Binding-site contacts:
Ligand atom CA contacts residue ASN199 of chain 1.B at 4.3 Å.
Ligand atom C contacts residue ASP198 of chain 1.B at 3.6 Å.
Ligand atom O contacts residue ASP198 of chain 1.B at 3.1 Å (salt-bridge).
Ligand atom C contacts residue TYR197 of chain 1.B at 4.3 Å (hydrophobic).
Ligand atom CA contacts residue ILE250 of chain 1.B at 4.3 Å (hydrophobic).
Ligand atom OXT contacts residue ASN199 of chain 1.B at 3.0 Å (h-bond).
Ligand atom O3 contacts residue ILE254 of chain 1.B at 4.0 Å.
Ligand atom O3 contacts residue ASN199 of chain 1.B at 3.8 Å.
Ligand atom CB contacts residue VAL258 of chain 1.B at 3.6 Å (hydrophobic).
Ligand atom C contacts residue ASN199 of chain 1.B at 4.1 Å.
Ligand atom O contacts residue TYR197 of chain 1.B at 3.9 Å.
Ligand atom OXT contacts residue ASP198 of chain 1.B at 3.2 Å (salt-bridge).
Ligand atom CB contacts residue SER215 of chain 1.B at 3.8 Å.
Ligand atom O3 contacts residue ILE250 of chain 1.B at 4.2 Å.
Ligand atom O contacts residue GLY196 of chain 1.B at 4.1 Å.
Ligand atom OXT contacts residue ILE250 of chain 1.B at 4.0 Å.
Ligand atom OXT contacts residue TYR197 of chain 1.B at 4.0 Å.

This small molecule binds to this protein.
Small molecule (SMILES): CC(=O)C(=O)O

Sequence of chain 1.B:
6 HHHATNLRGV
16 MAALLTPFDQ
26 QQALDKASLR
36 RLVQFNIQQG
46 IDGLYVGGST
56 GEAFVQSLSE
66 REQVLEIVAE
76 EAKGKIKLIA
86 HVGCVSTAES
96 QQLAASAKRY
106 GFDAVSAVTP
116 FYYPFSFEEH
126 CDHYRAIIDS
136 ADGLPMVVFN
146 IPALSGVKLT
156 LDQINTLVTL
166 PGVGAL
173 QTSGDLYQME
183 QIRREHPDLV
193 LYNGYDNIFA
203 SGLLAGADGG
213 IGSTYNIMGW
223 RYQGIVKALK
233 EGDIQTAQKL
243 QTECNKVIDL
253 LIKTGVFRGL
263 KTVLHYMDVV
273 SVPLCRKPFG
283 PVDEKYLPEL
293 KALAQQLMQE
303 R